Sequence of chain 1.W:
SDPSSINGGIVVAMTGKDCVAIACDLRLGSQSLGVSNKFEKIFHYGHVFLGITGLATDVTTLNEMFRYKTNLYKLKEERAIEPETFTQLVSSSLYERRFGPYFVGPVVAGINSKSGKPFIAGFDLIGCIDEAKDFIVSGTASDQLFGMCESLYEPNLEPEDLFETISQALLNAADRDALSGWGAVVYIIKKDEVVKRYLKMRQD

The small molecule below binds the protein below.
Small molecule (SMILES): CC(=O)N[C@@H](CC(C)C)C(=O)N[C@@H](C)C(=O)N[C@@H](CCC(=O)O)[C@@H](O)[C@H](C)CO

Sequence of chain 1.V:
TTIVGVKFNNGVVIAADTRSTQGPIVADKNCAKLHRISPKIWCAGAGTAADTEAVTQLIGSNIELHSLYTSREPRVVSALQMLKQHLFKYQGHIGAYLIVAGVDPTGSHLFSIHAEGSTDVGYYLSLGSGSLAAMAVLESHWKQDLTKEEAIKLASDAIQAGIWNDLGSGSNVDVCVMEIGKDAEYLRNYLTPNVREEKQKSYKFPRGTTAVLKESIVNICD

Binding-site contacts:
Ligand atom C contacts residue LYS33 of chain 1.V at 3.8 Å.
Ligand atom C3 contacts residue GLY168 of chain 1.V at 2.8 Å.
Ligand atom C3 contacts residue ARG19 of chain 1.V at 3.2 Å.
Ligand atom C contacts residue ASP125 of chain 1.W at 3.6 Å.
Ligand atom OE2 contacts residue THR52 of chain 1.V at 3.5 Å (h-bond).
Ligand atom N contacts residue THR21 of chain 1.V at 3.1 Å (h-bond).
Ligand atom C2 contacts residue THR1 of chain 1.V at 1.5 Å.
Ligand atom CG contacts residue ASP125 of chain 1.W at 3.5 Å.
Ligand atom O contacts residue GLN22 of chain 1.V at 3.3 Å (h-bond).
Ligand atom CA contacts residue THR1 of chain 1.V at 2.4 Å.
Ligand atom C1 contacts residue MES1 of chain 1.TA at 3.7 Å.
Ligand atom O contacts residue MES1 of chain 1.TA at 2.8 Å (h-bond).
Ligand atom C contacts residue THR1 of chain 1.V at 1.4 Å.
Ligand atom O contacts residue GLY47 of chain 1.V at 3.2 Å (h-bond).
Ligand atom OE2 contacts residue ALA49 of chain 1.V at 3.6 Å.
Ligand atom CB contacts residue GLY47 of chain 1.V at 3.8 Å.
Ligand atom C contacts residue GLN22 of chain 1.V at 3.7 Å.
Ligand atom N contacts residue GLY47 of chain 1.V at 3.1 Å (h-bond).
Ligand atom O contacts residue SER20 of chain 1.V at 3.3 Å (h-bond).
Ligand atom CG contacts residue THR1 of chain 1.V at 3.8 Å.
Ligand atom O contacts residue THR1 of chain 1.V at 3.7 Å.
Ligand atom C3 contacts residue THR1 of chain 1.V at 2.4 Å.
Ligand atom OE2 contacts residue GLY45 of chain 1.V at 3.6 Å (h-bond).
Ligand atom C1 contacts residue THR1 of chain 1.V at 2.5 Å.
Ligand atom O contacts residue ALA49 of chain 1.V at 3.0 Å (h-bond).
Ligand atom OE1 contacts residue CYS31 of chain 1.V at 3.7 Å.
Ligand atom CA contacts residue THR21 of chain 1.V at 3.7 Å.
Ligand atom C contacts residue GLY47 of chain 1.V at 3.6 Å.
Ligand atom O contacts residue THR1 of chain 1.V at 2.2 Å (h-bond).
Ligand atom C2 contacts residue GLY168 of chain 1.V at 3.7 Å.
Ligand atom N contacts residue ASP125 of chain 1.W at 3.0 Å (salt-bridge).
Ligand atom O contacts residue THR21 of chain 1.V at 3.7 Å.
Ligand atom C3 contacts residue LYS33 of chain 1.V at 3.5 Å.
Ligand atom N contacts residue THR1 of chain 1.V at 3.6 Å.
Ligand atom O contacts residue THR48 of chain 1.V at 3.7 Å.
Ligand atom CH3 contacts residue ASP125 of chain 1.W at 3.3 Å.
Ligand atom O contacts residue THR21 of chain 1.V at 3.4 Å (h-bond).
Ligand atom CA contacts residue GLY47 of chain 1.V at 3.4 Å.
Ligand atom CB contacts residue THR1 of chain 1.V at 2.7 Å.
Ligand atom CD2 contacts residue GLN22 of chain 1.V at 3.4 Å.